Binding-site contacts:
Ligand atom C3 contacts residue CYS104 of chain 1.A at 1.8 Å (hydrophobic).
Ligand atom O2 contacts residue CYS104 of chain 1.A at 2.6 Å (h-bond).
Ligand atom C12 contacts residue LEU151 of chain 1.A at 3.7 Å (hydrophobic).
Ligand atom C26 contacts residue LEU151 of chain 1.A at 3.5 Å (hydrophobic).
Ligand atom C24 contacts residue LEU24 of chain 1.A at 3.6 Å (hydrophobic).
Ligand atom C8 contacts residue GLY25 of chain 1.A at 3.7 Å.
Ligand atom C14 contacts residue PRO99 of chain 1.A at 3.8 Å (hydrophobic).
Ligand atom C9 contacts residue LEU24 of chain 1.A at 3.8 Å (hydrophobic).
Ligand atom O1 contacts residue TYR101 of chain 1.A at 2.8 Å (h-bond).
Ligand atom N6 contacts residue TYR101 of chain 1.A at 3.0 Å (h-bond).
Ligand atom C24 contacts residue ASP107 of chain 1.A at 3.7 Å.
Ligand atom C2 contacts residue ASP107 of chain 1.A at 3.1 Å.
Ligand atom O2 contacts residue ASP107 of chain 1.A at 3.5 Å (salt-bridge).
Ligand atom C3 contacts residue ASP107 of chain 1.A at 3.2 Å.
Ligand atom N1 contacts residue ASP107 of chain 1.A at 2.5 Å (salt-bridge).
Ligand atom C18 contacts residue LEU151 of chain 1.A at 3.5 Å (hydrophobic).
Ligand atom C4 contacts residue CYS104 of chain 1.A at 2.9 Å (hydrophobic).
Ligand atom N6 contacts residue GLY102 of chain 1.A at 3.5 Å (h-bond).
Ligand atom C19 contacts residue TYR101 of chain 1.A at 3.5 Å (hydrophobic).
Ligand atom C18 contacts residue VAL32 of chain 1.A at 3.7 Å (hydrophobic).
Ligand atom C19 contacts residue GLY102 of chain 1.A at 3.6 Å.
Ligand atom N2 contacts residue LEU151 of chain 1.A at 3.5 Å.
Ligand atom C5 contacts residue CYS104 of chain 1.A at 3.4 Å (hydrophobic).
Ligand atom N5 contacts residue MET81 of chain 1.A at 2.9 Å.
Ligand atom N5 contacts residue MET98 of chain 1.A at 3.4 Å.
Ligand atom C22 contacts residue PRO103 of chain 1.A at 3.7 Å (hydrophobic).
Ligand atom C15 contacts residue MET98 of chain 1.A at 3.5 Å (hydrophobic).
Ligand atom C27 contacts residue ASP107 of chain 1.A at 3.5 Å.
Ligand atom C11 contacts residue GLY102 of chain 1.A at 3.5 Å.
Ligand atom C20 contacts residue GLY102 of chain 1.A at 3.8 Å.
Ligand atom C15 contacts residue MET81 of chain 1.A at 3.3 Å (hydrophobic).
Ligand atom C13 contacts residue LEU151 of chain 1.A at 3.5 Å (hydrophobic).
Ligand atom C4 contacts residue GLU148 of chain 1.A at 3.6 Å.
Ligand atom C2 contacts residue CYS104 of chain 1.A at 2.9 Å (hydrophobic).
Ligand atom C20 contacts residue TYR101 of chain 1.A at 3.4 Å (hydrophobic).
Ligand atom O2 contacts residue PRO103 of chain 1.A at 3.3 Å.
Ligand atom N3 contacts residue GLY102 of chain 1.A at 3.6 Å.
Ligand atom C23 contacts residue PRO103 of chain 1.A at 3.7 Å (hydrophobic).
Ligand atom C25 contacts residue GLY102 of chain 1.A at 3.7 Å.
Ligand atom C1 contacts residue ASP107 of chain 1.A at 3.1 Å.

The small molecule below binds the protein below.
Small molecule (SMILES): Cc1cc(C(=O)Nc2nc3cccc(C)c3n2[C@@H]2CCCCN(C(=O)C=CCN(C)C)C2)ccn1

Sequence of chain 1.A:
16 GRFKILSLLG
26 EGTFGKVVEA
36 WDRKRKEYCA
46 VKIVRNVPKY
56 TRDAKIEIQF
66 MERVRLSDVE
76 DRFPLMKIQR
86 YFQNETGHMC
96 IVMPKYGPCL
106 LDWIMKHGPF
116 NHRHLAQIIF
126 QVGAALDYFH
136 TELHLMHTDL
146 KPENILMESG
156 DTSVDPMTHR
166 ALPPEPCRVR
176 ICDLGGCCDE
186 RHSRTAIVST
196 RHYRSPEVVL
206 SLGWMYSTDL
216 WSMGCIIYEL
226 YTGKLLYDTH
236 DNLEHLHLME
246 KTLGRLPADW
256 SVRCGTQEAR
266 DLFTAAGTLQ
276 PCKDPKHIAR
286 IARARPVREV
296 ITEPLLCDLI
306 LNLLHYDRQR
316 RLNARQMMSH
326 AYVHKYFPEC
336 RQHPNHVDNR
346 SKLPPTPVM